Sequence of chain 3.A:
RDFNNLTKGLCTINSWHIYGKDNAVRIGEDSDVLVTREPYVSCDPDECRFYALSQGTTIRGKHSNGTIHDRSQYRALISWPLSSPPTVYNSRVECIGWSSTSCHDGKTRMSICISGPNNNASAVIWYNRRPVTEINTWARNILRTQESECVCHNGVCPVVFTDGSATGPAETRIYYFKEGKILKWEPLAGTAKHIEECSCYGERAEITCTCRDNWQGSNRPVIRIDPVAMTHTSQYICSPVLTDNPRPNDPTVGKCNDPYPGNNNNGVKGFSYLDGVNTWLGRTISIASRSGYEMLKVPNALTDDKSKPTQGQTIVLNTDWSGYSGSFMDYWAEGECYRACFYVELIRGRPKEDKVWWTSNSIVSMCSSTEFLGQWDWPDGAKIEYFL

Binding-site contacts:
Ligand atom C10 contacts residue 9WM1 of chain 3.G at 0.4 Å.
Ligand atom C1 contacts residue 9WM1 of chain 3.G at 0.7 Å.
Ligand atom C6 contacts residue TYR324 of chain 3.A at 3.2 Å (hydrophobic).
Ligand atom O8 contacts residue GLU196 of chain 3.A at 2.8 Å (salt-bridge).
Ligand atom O1B contacts residue 9WM1 of chain 3.G at 0.6 Å (h-bond).
Ligand atom C2 contacts residue TYR324 of chain 3.A at 1.4 Å (hydrophobic).
Ligand atom F1 contacts residue GLU38 of chain 3.A at 3.3 Å.
Ligand atom O10 contacts residue 9WM1 of chain 3.G at 0.5 Å (h-bond).
Ligand atom O9 contacts residue 9WM1 of chain 3.G at 0.5 Å (h-bond).
Ligand atom O9 contacts residue GLU196 of chain 3.A at 2.6 Å (salt-bridge).
Ligand atom O7 contacts residue 9WM1 of chain 3.G at 0.7 Å (h-bond).
Ligand atom O1B contacts residue ARG37 of chain 3.A at 2.9 Å (salt-bridge).
Ligand atom O1A contacts residue TYR324 of chain 3.A at 3.0 Å (h-bond).
Ligand atom C6 contacts residue 9WM1 of chain 3.G at 0.2 Å.
Ligand atom C4 contacts residue GLU38 of chain 3.A at 3.3 Å.
Ligand atom O1B contacts residue TYR324 of chain 3.A at 3.0 Å.
Ligand atom C3 contacts residue GLU38 of chain 3.A at 3.2 Å.
Ligand atom C9 contacts residue 9WM1 of chain 3.G at 0.7 Å.
Ligand atom C2 contacts residue 9WM1 of chain 3.G at 1.3 Å.
Ligand atom O10 contacts residue ARG71 of chain 3.A at 3.1 Å (salt-bridge).
Ligand atom C1 contacts residue TYR324 of chain 3.A at 2.3 Å (hydrophobic).
Ligand atom C3 contacts residue 9WM1 of chain 3.G at 0.9 Å.
Ligand atom C2 contacts residue GLU197 of chain 3.A at 3.4 Å.
Ligand atom O1A contacts residue ARG212 of chain 3.A at 3.0 Å (salt-bridge).
Ligand atom C4 contacts residue TYR324 of chain 3.A at 3.4 Å (hydrophobic).
Ligand atom O6 contacts residue 9WM1 of chain 3.G at 0.5 Å (h-bond).
Ligand atom O6 contacts residue TYR324 of chain 3.A at 2.5 Å (h-bond).
Ligand atom N5 contacts residue 9WM1 of chain 3.G at 0.2 Å (h-bond).
Ligand atom O1B contacts residue ARG290 of chain 3.A at 2.8 Å (salt-bridge).
Ligand atom C4 contacts residue 9WM1 of chain 3.G at 0.4 Å.
Ligand atom C11 contacts residue 9WM1 of chain 3.G at 0.5 Å.
Ligand atom F1 contacts residue 9WM1 of chain 3.G at 0.8 Å.
Ligand atom F1 contacts residue ARG37 of chain 3.A at 2.9 Å.
Ligand atom O8 contacts residue 9WM1 of chain 3.G at 0.3 Å (h-bond).
Ligand atom C8 contacts residue 9WM1 of chain 3.G at 0.3 Å.
Ligand atom C5 contacts residue 9WM1 of chain 3.G at 0.3 Å.
Ligand atom C7 contacts residue 9WM1 of chain 3.G at 0.4 Å.
Ligand atom O1A contacts residue 9WM1 of chain 3.G at 0.4 Å (h-bond).
Ligand atom C3 contacts residue TYR324 of chain 3.A at 2.4 Å (hydrophobic).
Ligand atom O1A contacts residue ARG290 of chain 3.A at 2.8 Å (salt-bridge).

This protein binds this small molecule.
Small molecule (SMILES): CC(=O)N[C@@H]1C[C@@H](F)[C@@H](C(=O)O)O[C@H]1[C@H](O)[C@H](O)CO